Binding-site contacts:
Ligand atom C8 contacts residue LYS141 of chain 1.A at 3.5 Å.
Ligand atom C14 contacts residue ALA34 of chain 1.A at 3.5 Å (hydrophobic).
Ligand atom F25 contacts residue GLU49 of chain 1.A at 3.2 Å.
Ligand atom C20 contacts residue ALA34 of chain 1.A at 3.5 Å (hydrophobic).
Ligand atom C8 contacts residue ASN142 of chain 1.A at 3.4 Å.
Ligand atom C21 contacts residue SER84 of chain 1.A at 3.4 Å.
Ligand atom C14 contacts residue HIS87 of chain 1.A at 3.7 Å.
Ligand atom N3 contacts residue LYS36 of chain 1.A at 3.2 Å (salt-bridge).
Ligand atom N5 contacts residue VAL23 of chain 1.A at 3.8 Å.
Ligand atom F27 contacts residue LEU82 of chain 1.A at 3.3 Å.
Ligand atom F25 contacts residue LEU82 of chain 1.A at 3.4 Å.
Ligand atom C20 contacts residue SER84 of chain 1.A at 3.1 Å.
Ligand atom C14 contacts residue ASP85 of chain 1.A at 3.4 Å.
Ligand atom C20 contacts residue LYS36 of chain 1.A at 3.7 Å.
Ligand atom C20 contacts residue LEU82 of chain 1.A at 3.7 Å (hydrophobic).
Ligand atom C8 contacts residue ASP155 of chain 1.A at 3.6 Å.
Ligand atom N9 contacts residue ASP155 of chain 1.A at 2.7 Å (salt-bridge).
Ligand atom F27 contacts residue PHE66 of chain 1.A at 3.3 Å.
Ligand atom C4 contacts residue LYS36 of chain 1.A at 3.8 Å.
Ligand atom F26 contacts residue TYR53 of chain 1.A at 3.0 Å.
Ligand atom C13 contacts residue ALA34 of chain 1.A at 3.9 Å (hydrophobic).
Ligand atom F26 contacts residue LEU64 of chain 1.A at 3.7 Å.
Ligand atom F18 contacts residue ILE15 of chain 1.A at 3.4 Å.
Ligand atom C7 contacts residue LYS141 of chain 1.A at 3.6 Å.
Ligand atom C11 contacts residue LYS36 of chain 1.A at 3.5 Å.
Ligand atom C16 contacts residue HIS87 of chain 1.A at 3.2 Å.
Ligand atom N15 contacts residue TYR86 of chain 1.A at 3.6 Å.
Ligand atom C19 contacts residue SER84 of chain 1.A at 3.5 Å.
Ligand atom F18 contacts residue GLY90 of chain 1.A at 3.5 Å.
Ligand atom C21 contacts residue LEU82 of chain 1.A at 3.5 Å (hydrophobic).
Ligand atom C12 contacts residue LEU144 of chain 1.A at 3.7 Å (hydrophobic).
Ligand atom C2 contacts residue ASP155 of chain 1.A at 3.8 Å.
Ligand atom N15 contacts residue HIS87 of chain 1.A at 2.9 Å (h-bond).
Ligand atom N10 contacts residue LEU144 of chain 1.A at 3.6 Å.
Ligand atom C19 contacts residue ALA34 of chain 1.A at 3.8 Å (hydrophobic).
Ligand atom N23 contacts residue LEU64 of chain 1.A at 3.8 Å.
Ligand atom C13 contacts residue LEU144 of chain 1.A at 3.4 Å (hydrophobic).
Ligand atom F25 contacts residue TYR53 of chain 1.A at 3.4 Å.
Ligand atom N23 contacts residue LYS36 of chain 1.A at 3.3 Å.
Ligand atom C24 contacts residue TYR53 of chain 1.A at 3.8 Å (hydrophobic).

The small molecule below binds the protein below.
Small molecule (SMILES): Fc1cnccc1Nc1nc(-c2cccc(C(F)(F)F)n2)nc2[nH]ccc12

Sequence of chain 1.A:
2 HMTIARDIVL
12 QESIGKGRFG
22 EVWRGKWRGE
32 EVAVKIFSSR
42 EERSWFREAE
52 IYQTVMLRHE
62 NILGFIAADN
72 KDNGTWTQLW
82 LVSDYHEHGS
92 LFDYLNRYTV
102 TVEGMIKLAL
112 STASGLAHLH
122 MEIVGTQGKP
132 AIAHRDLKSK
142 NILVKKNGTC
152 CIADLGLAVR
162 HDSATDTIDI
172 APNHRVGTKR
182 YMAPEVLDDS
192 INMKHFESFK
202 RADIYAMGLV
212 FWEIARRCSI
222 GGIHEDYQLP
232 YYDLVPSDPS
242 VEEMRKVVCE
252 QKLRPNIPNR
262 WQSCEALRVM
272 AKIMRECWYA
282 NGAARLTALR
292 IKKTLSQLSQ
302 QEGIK